A protein and the small-molecule ligand that binds it are described below.
Small molecule (SMILES): Cc1cc(CCCOc2c(C)cc(-c3noc(C(F)(F)F)n3)cc2C)on1

Binding-site contacts:
Ligand atom F3 contacts residue VAL168 of chain 41.A at 3.0 Å.
Ligand atom O1A contacts residue PHE179 of chain 41.A at 3.3 Å.
Ligand atom F1 contacts residue PHE179 of chain 41.A at 3.8 Å.
Ligand atom C2A contacts residue PHE179 of chain 41.A at 3.6 Å (hydrophobic).
Ligand atom C6B contacts residue ILE98 of chain 41.A at 3.7 Å (hydrophobic).
Ligand atom F3 contacts residue TYR142 of chain 41.A at 3.8 Å.
Ligand atom F2 contacts residue MET143 of chain 41.A at 3.3 Å.
Ligand atom C6B contacts residue LEU181 of chain 41.A at 3.3 Å (hydrophobic).
Ligand atom C4 contacts residue LEU100 of chain 41.A at 3.7 Å (hydrophobic).
Ligand atom N1A contacts residue MET124 of chain 41.A at 3.5 Å.
Ligand atom F2 contacts residue TYR142 of chain 41.A at 2.8 Å.
Ligand atom F2 contacts residue TYR144 of chain 41.A at 3.0 Å.
Ligand atom F3 contacts residue PHE179 of chain 41.A at 3.0 Å.
Ligand atom C5B contacts residue LEU181 of chain 41.A at 3.5 Å (hydrophobic).
Ligand atom C3A contacts residue LEU217 of chain 41.A at 3.6 Å (hydrophobic).
Ligand atom C2B contacts residue ILE98 of chain 41.A at 3.7 Å (hydrophobic).
Ligand atom CM2 contacts residue ILE122 of chain 41.A at 3.8 Å (hydrophobic).
Ligand atom C4 contacts residue TYR190 of chain 41.A at 3.6 Å (hydrophobic).
Ligand atom F1 contacts residue TYR144 of chain 41.A at 3.3 Å.
Ligand atom C4B contacts residue ILE98 of chain 41.A at 3.8 Å (hydrophobic).
Ligand atom CM3 contacts residue ASN212 of chain 41.A at 3.5 Å.
Ligand atom N1A contacts residue LEU217 of chain 41.A at 3.3 Å.
Ligand atom N3A contacts residue PHE179 of chain 41.A at 3.4 Å.
Ligand atom F1 contacts residue ALA166 of chain 41.A at 3.6 Å.
Ligand atom C3A contacts residue PHE179 of chain 41.A at 3.1 Å (hydrophobic).
Ligand atom CM2 contacts residue ILE77 of chain 41.A at 3.1 Å (hydrophobic).
Ligand atom CM4 contacts residue TYR144 of chain 41.A at 3.8 Å (hydrophobic).
Ligand atom CM4 contacts residue PHE179 of chain 41.A at 3.5 Å (hydrophobic).
Ligand atom N2 contacts residue MET214 of chain 41.A at 3.8 Å.
Ligand atom C5B contacts residue ILE98 of chain 41.A at 3.5 Å (hydrophobic).
Ligand atom O1A contacts residue LEU217 of chain 41.A at 3.0 Å.
Ligand atom F2 contacts residue ALA166 of chain 41.A at 3.5 Å.
Ligand atom O1B contacts residue ILE98 of chain 41.A at 3.3 Å.
Ligand atom O1A contacts residue MET124 of chain 41.A at 3.2 Å.
Ligand atom C1B contacts residue ILE98 of chain 41.A at 3.4 Å (hydrophobic).
Ligand atom CM6 contacts residue LEU184 of chain 41.A at 3.4 Å (hydrophobic).
Ligand atom CM6 contacts residue LEU181 of chain 41.A at 3.5 Å (hydrophobic).
Ligand atom O1 contacts residue MET214 of chain 41.A at 3.5 Å (h-bond).
Ligand atom N1A contacts residue PHE179 of chain 41.A at 3.6 Å.
Ligand atom N3A contacts residue TYR144 of chain 41.A at 3.5 Å.

Sequence of chain 41.A:
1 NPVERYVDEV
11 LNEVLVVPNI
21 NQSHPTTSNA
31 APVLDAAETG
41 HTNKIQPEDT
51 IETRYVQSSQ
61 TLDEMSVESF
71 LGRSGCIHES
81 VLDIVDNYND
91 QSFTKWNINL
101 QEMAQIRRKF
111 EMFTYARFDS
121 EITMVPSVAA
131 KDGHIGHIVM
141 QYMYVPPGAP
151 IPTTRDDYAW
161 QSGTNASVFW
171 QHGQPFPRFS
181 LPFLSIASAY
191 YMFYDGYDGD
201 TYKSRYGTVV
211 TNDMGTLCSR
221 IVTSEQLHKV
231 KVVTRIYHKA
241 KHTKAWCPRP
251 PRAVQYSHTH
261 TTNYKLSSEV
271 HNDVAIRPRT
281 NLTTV